Binding-site contacts:
Ligand atom CB contacts residue SER647 of chain 1.C at 4.0 Å.
Ligand atom CB1 contacts residue GLU698 of chain 1.C at 3.3 Å.
Ligand atom CG2 contacts residue TYR443 of chain 1.C at 3.4 Å (hydrophobic).
Ligand atom CD1 contacts residue GLU395 of chain 1.C at 4.0 Å.
Ligand atom C contacts residue ARG478 of chain 1.C at 3.5 Å.
Ligand atom CG1 contacts residue THR648 of chain 1.C at 3.3 Å.
Ligand atom CB contacts residue GLU698 of chain 1.C at 3.9 Å.
Ligand atom CD2 contacts residue SER645 of chain 1.C at 3.9 Å.
Ligand atom OD2 contacts residue LEU643 of chain 1.C at 4.2 Å.
Ligand atom C contacts residue THR473 of chain 1.C at 3.4 Å.
Ligand atom CG1 contacts residue SER647 of chain 1.C at 3.9 Å.
Ligand atom C contacts residue SER647 of chain 1.C at 3.7 Å.
Ligand atom CD contacts residue PRO471 of chain 1.C at 3.5 Å (hydrophobic).
Ligand atom N contacts residue TYR725 of chain 1.C at 3.8 Å.
Ligand atom CG1 contacts residue GLU698 of chain 1.C at 3.7 Å.
Ligand atom CG contacts residue TYR443 of chain 1.C at 3.4 Å (hydrophobic).
Ligand atom CD2 contacts residue LEU643 of chain 1.C at 3.6 Å (hydrophobic).
Ligand atom O contacts residue THR473 of chain 1.C at 3.5 Å (h-bond).
Ligand atom CA contacts residue THR473 of chain 1.C at 3.1 Å.
Ligand atom OD1 contacts residue SER647 of chain 1.C at 2.8 Å (h-bond).
Ligand atom OXT contacts residue SER647 of chain 1.C at 2.7 Å (h-bond).
Ligand atom OD1 contacts residue THR648 of chain 1.C at 2.9 Å (h-bond).
Ligand atom OD2 contacts residue GLU698 of chain 1.C at 4.1 Å.
Ligand atom OD1 contacts residue GLU698 of chain 1.C at 4.1 Å.
Ligand atom N contacts residue GLU698 of chain 1.C at 3.5 Å (salt-bridge).
Ligand atom CA contacts residue GLU698 of chain 1.C at 3.2 Å.
Ligand atom CD1 contacts residue TYR443 of chain 1.C at 3.4 Å (hydrophobic).
Ligand atom N contacts residue THR473 of chain 1.C at 3.1 Å (h-bond).
Ligand atom OXT contacts residue ARG478 of chain 1.C at 2.9 Å (salt-bridge).
Ligand atom N contacts residue PRO471 of chain 1.C at 3.3 Å (h-bond).
Ligand atom O contacts residue PRO471 of chain 1.C at 4.0 Å.
Ligand atom CA contacts residue SER647 of chain 1.C at 3.5 Å.
Ligand atom O contacts residue ARG478 of chain 1.C at 3.4 Å (salt-bridge).
Ligand atom OXT contacts residue GLY646 of chain 1.C at 3.5 Å.
Ligand atom OD1 contacts residue GLY646 of chain 1.C at 3.2 Å.
Ligand atom O contacts residue TYR443 of chain 1.C at 3.6 Å.
Ligand atom OXT contacts residue THR473 of chain 1.C at 4.0 Å.
Ligand atom CD2 contacts residue TYR443 of chain 1.C at 3.6 Å (hydrophobic).
Ligand atom OD2 contacts residue THR648 of chain 1.C at 2.8 Å (h-bond).
Ligand atom CD contacts residue TYR443 of chain 1.C at 3.5 Å (hydrophobic).

This protein binds this small molecule.
Small molecule (SMILES): C=C(C)[C@H]1CN[C@H](C(=O)O)[C@H]1CC(=O)O

Sequence of chain 1.C:
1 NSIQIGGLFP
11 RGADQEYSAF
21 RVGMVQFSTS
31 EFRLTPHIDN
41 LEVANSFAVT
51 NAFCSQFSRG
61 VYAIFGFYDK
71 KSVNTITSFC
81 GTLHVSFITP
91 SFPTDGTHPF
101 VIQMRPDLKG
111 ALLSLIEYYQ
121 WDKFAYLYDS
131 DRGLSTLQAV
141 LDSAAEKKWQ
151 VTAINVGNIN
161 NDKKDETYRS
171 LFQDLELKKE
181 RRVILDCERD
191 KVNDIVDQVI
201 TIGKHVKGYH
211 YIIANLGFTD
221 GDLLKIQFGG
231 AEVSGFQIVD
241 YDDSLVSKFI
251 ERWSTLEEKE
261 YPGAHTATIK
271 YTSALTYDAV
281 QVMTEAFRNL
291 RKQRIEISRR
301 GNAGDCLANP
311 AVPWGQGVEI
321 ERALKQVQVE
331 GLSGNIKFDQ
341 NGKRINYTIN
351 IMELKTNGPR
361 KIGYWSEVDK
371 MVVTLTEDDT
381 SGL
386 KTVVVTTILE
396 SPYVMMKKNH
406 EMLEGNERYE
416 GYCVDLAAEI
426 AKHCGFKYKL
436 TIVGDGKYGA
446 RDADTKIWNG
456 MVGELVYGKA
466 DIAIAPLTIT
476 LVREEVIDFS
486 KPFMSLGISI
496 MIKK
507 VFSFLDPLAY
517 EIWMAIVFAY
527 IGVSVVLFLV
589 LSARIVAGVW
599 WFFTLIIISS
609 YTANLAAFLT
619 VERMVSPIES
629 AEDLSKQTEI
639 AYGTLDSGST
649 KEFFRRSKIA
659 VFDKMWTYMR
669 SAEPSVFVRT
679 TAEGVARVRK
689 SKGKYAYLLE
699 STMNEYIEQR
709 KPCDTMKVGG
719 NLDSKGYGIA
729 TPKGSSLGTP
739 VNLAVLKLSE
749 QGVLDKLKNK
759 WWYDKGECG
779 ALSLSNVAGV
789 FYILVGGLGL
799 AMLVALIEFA